Sequence of chain 1.A:
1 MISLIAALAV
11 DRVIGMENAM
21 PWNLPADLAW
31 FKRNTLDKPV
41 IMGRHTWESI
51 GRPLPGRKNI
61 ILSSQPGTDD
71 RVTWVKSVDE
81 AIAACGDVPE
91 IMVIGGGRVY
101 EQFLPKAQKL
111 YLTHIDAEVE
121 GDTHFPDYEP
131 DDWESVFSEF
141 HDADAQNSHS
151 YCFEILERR

Binding-site contacts:
Ligand atom C5 contacts residue ILE94 of chain 1.A at 4.0 Å (hydrophobic).
Ligand atom C4 contacts residue ILE94 of chain 1.A at 4.0 Å (hydrophobic).
Ligand atom C4A contacts residue PHE31 of chain 1.A at 3.5 Å (hydrophobic).
Ligand atom C13 contacts residue LEU28 of chain 1.A at 3.6 Å (hydrophobic).
Ligand atom C5 contacts residue PHE31 of chain 1.A at 3.8 Å (hydrophobic).
Ligand atom NA2 contacts residue ILE5 of chain 1.A at 4.1 Å.
Ligand atom C13 contacts residue MET20 of chain 1.A at 3.9 Å (hydrophobic).
Ligand atom C4A contacts residue NDP1 of chain 1.C at 4.1 Å.
Ligand atom C8 contacts residue LEU28 of chain 1.A at 4.0 Å (hydrophobic).
Ligand atom C5 contacts residue NDP1 of chain 1.C at 3.9 Å.
Ligand atom N3 contacts residue ALA7 of chain 1.A at 4.0 Å.
Ligand atom NA2 contacts residue THR113 of chain 1.A at 3.7 Å.
Ligand atom C8A contacts residue ASP27 of chain 1.A at 3.7 Å.
Ligand atom NA2 contacts residue ASP27 of chain 1.A at 2.8 Å (salt-bridge).
Ligand atom C4 contacts residue NDP1 of chain 1.C at 3.6 Å.
Ligand atom C8 contacts residue PHE31 of chain 1.A at 4.1 Å (hydrophobic).
Ligand atom C2 contacts residue NDP1 of chain 1.C at 4.1 Å.
Ligand atom NA4 contacts residue TYR100 of chain 1.A at 3.4 Å (h-bond).
Ligand atom N3 contacts residue ILE5 of chain 1.A at 3.6 Å.
Ligand atom C2 contacts residue ALA7 of chain 1.A at 4.0 Å (hydrophobic).
Ligand atom C8 contacts residue ASP27 of chain 1.A at 3.8 Å.
Ligand atom NA4 contacts residue NDP1 of chain 1.C at 3.7 Å.
Ligand atom C2 contacts residue ASP27 of chain 1.A at 3.5 Å.
Ligand atom N1 contacts residue PHE31 of chain 1.A at 3.7 Å.
Ligand atom NA4 contacts residue ILE94 of chain 1.A at 2.9 Å (h-bond).
Ligand atom C6 contacts residue PHE31 of chain 1.A at 3.9 Å (hydrophobic).
Ligand atom N3 contacts residue ALA6 of chain 1.A at 3.6 Å.
Ligand atom N3 contacts residue NDP1 of chain 1.C at 3.7 Å.
Ligand atom C7 contacts residue MET20 of chain 1.A at 3.5 Å (hydrophobic).
Ligand atom NA4 contacts residue ILE5 of chain 1.A at 2.9 Å (h-bond).
Ligand atom C8A contacts residue PHE31 of chain 1.A at 3.6 Å (hydrophobic).
Ligand atom C4 contacts residue PHE31 of chain 1.A at 3.4 Å (hydrophobic).
Ligand atom N3 contacts residue PHE31 of chain 1.A at 3.5 Å.
Ligand atom NA2 contacts residue ALA7 of chain 1.A at 3.8 Å.
Ligand atom NA4 contacts residue PHE31 of chain 1.A at 3.7 Å.
Ligand atom C2 contacts residue PHE31 of chain 1.A at 3.7 Å (hydrophobic).
Ligand atom C4 contacts residue ILE5 of chain 1.A at 3.7 Å (hydrophobic).
Ligand atom N1 contacts residue ASP27 of chain 1.A at 2.8 Å (salt-bridge).
Ligand atom C2 contacts residue ALA6 of chain 1.A at 4.1 Å (hydrophobic).
Ligand atom NA2 contacts residue ALA6 of chain 1.A at 3.8 Å.

The protein below binds the small molecule below.
Small molecule (SMILES): C[C@H]1CCc2c(N)nc(N)nc2C1